Sequence of chain 1.C:
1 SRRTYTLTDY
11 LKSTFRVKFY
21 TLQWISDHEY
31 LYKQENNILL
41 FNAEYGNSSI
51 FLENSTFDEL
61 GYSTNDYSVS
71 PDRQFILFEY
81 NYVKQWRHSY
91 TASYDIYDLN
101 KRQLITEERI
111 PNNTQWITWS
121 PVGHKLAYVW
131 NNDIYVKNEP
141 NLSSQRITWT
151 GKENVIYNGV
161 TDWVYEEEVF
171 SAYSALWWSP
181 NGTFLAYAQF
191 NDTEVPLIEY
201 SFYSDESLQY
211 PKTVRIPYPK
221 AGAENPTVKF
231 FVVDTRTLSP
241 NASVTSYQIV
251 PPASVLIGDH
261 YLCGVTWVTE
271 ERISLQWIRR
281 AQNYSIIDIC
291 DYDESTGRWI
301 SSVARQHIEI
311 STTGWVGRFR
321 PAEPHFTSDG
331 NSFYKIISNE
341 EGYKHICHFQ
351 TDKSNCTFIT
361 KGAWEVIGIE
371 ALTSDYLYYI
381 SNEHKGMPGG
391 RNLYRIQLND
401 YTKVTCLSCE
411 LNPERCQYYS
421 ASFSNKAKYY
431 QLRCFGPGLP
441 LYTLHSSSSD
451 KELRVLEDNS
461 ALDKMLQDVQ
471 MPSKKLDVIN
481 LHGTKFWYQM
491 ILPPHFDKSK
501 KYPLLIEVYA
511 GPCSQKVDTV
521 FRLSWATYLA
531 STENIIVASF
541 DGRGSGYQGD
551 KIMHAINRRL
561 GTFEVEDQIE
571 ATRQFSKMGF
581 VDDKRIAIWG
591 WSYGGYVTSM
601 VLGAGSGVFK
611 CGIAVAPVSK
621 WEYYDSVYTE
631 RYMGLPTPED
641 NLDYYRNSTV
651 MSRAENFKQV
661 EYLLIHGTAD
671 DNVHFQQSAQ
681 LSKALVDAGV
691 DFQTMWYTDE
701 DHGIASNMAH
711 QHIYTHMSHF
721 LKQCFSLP

The protein below binds the small molecule below.
Small molecule (SMILES): CC(=O)N[C@@H]1[C@@H](O)[C@H](O)[C@@H](CO)O[C@H]1O

Binding-site contacts:
Ligand atom C7 contacts residue ASN36 of chain 1.C at 3.2 Å.
Ligand atom C5 contacts residue ASN54 of chain 1.C at 3.7 Å.
Ligand atom O7 contacts residue ASN36 of chain 1.C at 2.6 Å (h-bond).
Ligand atom O5 contacts residue GLU35 of chain 1.C at 4.0 Å.
Ligand atom C5 contacts residue GLU35 of chain 1.C at 3.5 Å.
Ligand atom C1 contacts residue ASN54 of chain 1.C at 1.4 Å.
Ligand atom C4 contacts residue GLU35 of chain 1.C at 3.0 Å.
Ligand atom O5 contacts residue ASN37 of chain 1.C at 2.9 Å (h-bond).
Ligand atom C2 contacts residue ASN54 of chain 1.C at 2.5 Å.
Ligand atom C6 contacts residue GLU35 of chain 1.C at 3.1 Å.
Ligand atom C3 contacts residue GLU35 of chain 1.C at 4.3 Å.
Ligand atom O4 contacts residue GLU35 of chain 1.C at 3.3 Å (salt-bridge).
Ligand atom N2 contacts residue ASN36 of chain 1.C at 4.3 Å.
Ligand atom N2 contacts residue ASN54 of chain 1.C at 2.9 Å (h-bond).
Ligand atom C8 contacts residue ASN54 of chain 1.C at 4.5 Å.
Ligand atom O7 contacts residue ASN54 of chain 1.C at 2.9 Å (h-bond).
Ligand atom C5 contacts residue ASN37 of chain 1.C at 3.9 Å.
Ligand atom C3 contacts residue ASN54 of chain 1.C at 3.8 Å.
Ligand atom O5 contacts residue ASN54 of chain 1.C at 2.4 Å (h-bond).
Ligand atom C4 contacts residue ASN54 of chain 1.C at 4.2 Å.
Ligand atom O6 contacts residue GLU35 of chain 1.C at 4.4 Å.
Ligand atom C7 contacts residue ASN54 of chain 1.C at 3.1 Å.
Ligand atom C8 contacts residue ASN36 of chain 1.C at 3.3 Å.
Ligand atom O6 contacts residue ASN37 of chain 1.C at 4.0 Å.
Ligand atom C6 contacts residue ASN37 of chain 1.C at 3.7 Å.
Ligand atom C1 contacts residue ASN37 of chain 1.C at 3.8 Å.